The protein below binds the small molecule below.
Small molecule (SMILES): CC(=O)N[C@@H]1[C@@H](O)[C@H](O)[C@@H](CO)O[C@H]1O

Binding-site contacts:
Ligand atom C7 contacts residue ASN75 of chain 1.B at 3.2 Å.
Ligand atom C5 contacts residue ASN75 of chain 1.B at 3.7 Å.
Ligand atom C1 contacts residue ASN75 of chain 1.B at 1.4 Å.
Ligand atom C2 contacts residue ARG76 of chain 1.B at 4.5 Å.
Ligand atom C1 contacts residue ARG76 of chain 1.B at 4.4 Å.
Ligand atom C2 contacts residue ASN75 of chain 1.B at 2.5 Å.
Ligand atom O5 contacts residue ASN75 of chain 1.B at 2.4 Å (h-bond).
Ligand atom N2 contacts residue ARG76 of chain 1.B at 3.5 Å (salt-bridge).
Ligand atom O7 contacts residue ASN75 of chain 1.B at 2.9 Å (h-bond).
Ligand atom N2 contacts residue ASN75 of chain 1.B at 3.0 Å (h-bond).
Ligand atom C8 contacts residue ARG76 of chain 1.B at 3.7 Å.
Ligand atom C3 contacts residue ASN75 of chain 1.B at 3.8 Å.
Ligand atom C4 contacts residue ASN75 of chain 1.B at 4.2 Å.
Ligand atom C7 contacts residue ARG76 of chain 1.B at 4.1 Å.

Sequence of chain 1.B:
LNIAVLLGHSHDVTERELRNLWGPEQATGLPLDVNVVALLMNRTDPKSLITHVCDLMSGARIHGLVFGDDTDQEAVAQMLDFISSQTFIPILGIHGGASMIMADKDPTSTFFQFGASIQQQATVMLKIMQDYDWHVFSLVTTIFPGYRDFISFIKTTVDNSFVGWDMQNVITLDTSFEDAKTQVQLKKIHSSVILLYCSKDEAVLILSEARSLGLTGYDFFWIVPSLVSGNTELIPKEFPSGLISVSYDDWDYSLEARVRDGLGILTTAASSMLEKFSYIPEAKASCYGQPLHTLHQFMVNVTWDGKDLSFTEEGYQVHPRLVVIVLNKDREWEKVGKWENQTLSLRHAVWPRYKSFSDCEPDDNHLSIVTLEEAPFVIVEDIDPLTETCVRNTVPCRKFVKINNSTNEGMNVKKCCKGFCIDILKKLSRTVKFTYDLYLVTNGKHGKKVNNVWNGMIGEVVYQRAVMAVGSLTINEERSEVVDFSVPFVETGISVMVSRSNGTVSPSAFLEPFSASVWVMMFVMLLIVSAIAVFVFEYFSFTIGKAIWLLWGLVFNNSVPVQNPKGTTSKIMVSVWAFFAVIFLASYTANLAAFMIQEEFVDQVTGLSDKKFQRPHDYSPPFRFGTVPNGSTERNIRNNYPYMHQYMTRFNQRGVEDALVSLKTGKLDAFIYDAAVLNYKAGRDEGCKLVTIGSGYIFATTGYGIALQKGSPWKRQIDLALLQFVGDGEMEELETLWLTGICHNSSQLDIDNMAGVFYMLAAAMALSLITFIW